This protein binds this small molecule.
Small molecule (SMILES): O=C(NC[C@H]1C[C@@H](NC(=O)[C@@H]2C[C@H](F)CN2)CN1C(=O)C1CC1)c1ccc(C#Cc2ccccc2)s1

Binding-site contacts:
Ligand atom N32 contacts residue GLU90 of chain 1.A at 2.7 Å (salt-bridge).
Ligand atom C21 contacts residue GLY222 of chain 1.A at 3.6 Å.
Ligand atom C23 contacts residue GLY222 of chain 1.A at 3.5 Å.
Ligand atom C34 contacts residue MET75 of chain 1.A at 3.3 Å (hydrophobic).
Ligand atom C24 contacts residue ARG214 of chain 1.A at 3.3 Å.
Ligand atom C26 contacts residue SER223 of chain 1.A at 3.5 Å.
Ligand atom C29 contacts residue ZN1 of chain 1.B at 2.9 Å.
Ligand atom C23 contacts residue ILE210 of chain 1.A at 3.5 Å (hydrophobic).
Ligand atom C23 contacts residue ARG214 of chain 1.A at 3.5 Å.
Ligand atom C15 contacts residue PHE204 of chain 1.A at 3.1 Å (hydrophobic).
Ligand atom C7 contacts residue PHE204 of chain 1.A at 3.2 Å (hydrophobic).
Ligand atom O8 contacts residue PHE204 of chain 1.A at 3.6 Å.
Ligand atom N32 contacts residue ZN1 of chain 1.B at 2.1 Å.
Ligand atom C33 contacts residue HIS91 of chain 1.A at 3.4 Å.
Ligand atom N28 contacts residue ASP254 of chain 1.A at 3.4 Å (salt-bridge).
Ligand atom C31 contacts residue GLU90 of chain 1.A at 3.4 Å.
Ligand atom N9 contacts residue PHE204 of chain 1.A at 3.2 Å (h-bond).
Ligand atom C22 contacts residue GLY222 of chain 1.A at 3.5 Å.
Ligand atom C31 contacts residue ASP254 of chain 1.A at 3.1 Å.
Ligand atom C29 contacts residue THR203 of chain 1.A at 3.6 Å.
Ligand atom C4 contacts residue PHE204 of chain 1.A at 3.4 Å (hydrophobic).
Ligand atom N32 contacts residue ASP254 of chain 1.A at 3.3 Å (salt-bridge).
Ligand atom C33 contacts residue ZN1 of chain 1.B at 3.0 Å.
Ligand atom F36 contacts residue THR203 of chain 1.A at 3.1 Å.
Ligand atom C27 contacts residue SER223 of chain 1.A at 3.6 Å.
Ligand atom C4 contacts residue THR203 of chain 1.A at 3.6 Å.
Ligand atom N32 contacts residue HIS91 of chain 1.A at 3.0 Å (h-bond).
Ligand atom C35 contacts residue MET75 of chain 1.A at 3.1 Å (hydrophobic).
Ligand atom O30 contacts residue THR203 of chain 1.A at 2.7 Å (h-bond).
Ligand atom C33 contacts residue GLU90 of chain 1.A at 3.3 Å.
Ligand atom O30 contacts residue ASP254 of chain 1.A at 3.1 Å (salt-bridge).
Ligand atom C11 contacts residue PHE204 of chain 1.A at 3.2 Å (hydrophobic).
Ligand atom C25 contacts residue GLY222 of chain 1.A at 3.6 Å.
Ligand atom C5 contacts residue PHE204 of chain 1.A at 3.3 Å (hydrophobic).
Ligand atom O30 contacts residue ZN1 of chain 1.B at 2.3 Å.
Ligand atom C29 contacts residue ASP254 of chain 1.A at 2.9 Å.
Ligand atom O30 contacts residue HIS250 of chain 1.A at 2.8 Å (h-bond).
Ligand atom C31 contacts residue ZN1 of chain 1.B at 2.9 Å.
Ligand atom C35 contacts residue GLU90 of chain 1.A at 3.5 Å.
Ligand atom C24 contacts residue GLY222 of chain 1.A at 3.4 Å.

Sequence of chain 1.A:
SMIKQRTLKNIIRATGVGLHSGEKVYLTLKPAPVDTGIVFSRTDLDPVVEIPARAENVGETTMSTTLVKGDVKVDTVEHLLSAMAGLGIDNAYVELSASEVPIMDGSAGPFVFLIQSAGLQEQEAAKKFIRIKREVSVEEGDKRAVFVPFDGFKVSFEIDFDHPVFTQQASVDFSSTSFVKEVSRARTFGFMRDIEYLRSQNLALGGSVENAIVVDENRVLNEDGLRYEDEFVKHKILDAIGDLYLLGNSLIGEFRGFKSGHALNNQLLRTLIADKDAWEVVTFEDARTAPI